Binding-site contacts:
Ligand atom C6 contacts residue TYR254 of chain 1.A at 3.4 Å (hydrophobic).
Ligand atom C2 contacts residue ASN266 of chain 1.A at 2.3 Å.
Ligand atom C3 contacts residue ASN266 of chain 1.A at 3.7 Å.
Ligand atom N2 contacts residue ALA213 of chain 1.A at 4.2 Å.
Ligand atom O2 contacts residue GLN214 of chain 1.A at 4.1 Å.
Ligand atom N2 contacts residue SER263 of chain 1.A at 3.0 Å (h-bond).
Ligand atom O5 contacts residue GLN214 of chain 1.A at 3.0 Å (h-bond).
Ligand atom C7 contacts residue ALA213 of chain 1.A at 4.1 Å (hydrophobic).
Ligand atom C8 contacts residue SER263 of chain 1.A at 3.6 Å.
Ligand atom C6 contacts residue GLN214 of chain 1.A at 4.1 Å.
Ligand atom N2 contacts residue PHE217 of chain 1.A at 3.4 Å.
Ligand atom C5 contacts residue ASN266 of chain 1.A at 3.6 Å.
Ligand atom O2 contacts residue GLN214 of chain 1.A at 3.3 Å (h-bond).
Ligand atom C5 contacts residue GLN214 of chain 1.A at 4.0 Å.
Ligand atom O7 contacts residue ASN266 of chain 1.A at 3.0 Å (h-bond).
Ligand atom O3 contacts residue ALA213 of chain 1.A at 3.9 Å.
Ligand atom C2 contacts residue GLN214 of chain 1.A at 4.1 Å.
Ligand atom O5 contacts residue MET252 of chain 1.A at 3.9 Å.
Ligand atom O6 contacts residue GLN214 of chain 1.A at 3.8 Å.
Ligand atom O4 contacts residue GLN214 of chain 1.A at 3.6 Å (h-bond).
Ligand atom C8 contacts residue LEU264 of chain 1.A at 3.2 Å (hydrophobic).
Ligand atom C3 contacts residue GLN214 of chain 1.A at 3.7 Å.
Ligand atom C8 contacts residue PHE217 of chain 1.A at 3.9 Å (hydrophobic).
Ligand atom C7 contacts residue ASN266 of chain 1.A at 3.0 Å.
Ligand atom C3 contacts residue SER263 of chain 1.A at 4.0 Å.
Ligand atom C2 contacts residue GLN214 of chain 1.A at 4.1 Å.
Ligand atom C6 contacts residue PHE217 of chain 1.A at 3.6 Å (hydrophobic).
Ligand atom C5 contacts residue TYR254 of chain 1.A at 4.0 Å (hydrophobic).
Ligand atom O5 contacts residue TYR254 of chain 1.A at 3.9 Å.
Ligand atom C7 contacts residue SER263 of chain 1.A at 3.8 Å.
Ligand atom N2 contacts residue ASN266 of chain 1.A at 2.7 Å (h-bond).
Ligand atom O3 contacts residue GLN214 of chain 1.A at 3.0 Å (h-bond).
Ligand atom C8 contacts residue ALA213 of chain 1.A at 3.7 Å (hydrophobic).
Ligand atom C3 contacts residue PHE217 of chain 1.A at 4.2 Å (hydrophobic).
Ligand atom O5 contacts residue ASN266 of chain 1.A at 2.4 Å (h-bond).
Ligand atom C2 contacts residue SER263 of chain 1.A at 3.9 Å.
Ligand atom C1 contacts residue ASN266 of chain 1.A at 1.4 Å.
Ligand atom C1 contacts residue GLN214 of chain 1.A at 3.7 Å.
Ligand atom C8 contacts residue ASN266 of chain 1.A at 4.1 Å.
Ligand atom O6 contacts residue PHE217 of chain 1.A at 3.6 Å.

Sequence of chain 1.A:
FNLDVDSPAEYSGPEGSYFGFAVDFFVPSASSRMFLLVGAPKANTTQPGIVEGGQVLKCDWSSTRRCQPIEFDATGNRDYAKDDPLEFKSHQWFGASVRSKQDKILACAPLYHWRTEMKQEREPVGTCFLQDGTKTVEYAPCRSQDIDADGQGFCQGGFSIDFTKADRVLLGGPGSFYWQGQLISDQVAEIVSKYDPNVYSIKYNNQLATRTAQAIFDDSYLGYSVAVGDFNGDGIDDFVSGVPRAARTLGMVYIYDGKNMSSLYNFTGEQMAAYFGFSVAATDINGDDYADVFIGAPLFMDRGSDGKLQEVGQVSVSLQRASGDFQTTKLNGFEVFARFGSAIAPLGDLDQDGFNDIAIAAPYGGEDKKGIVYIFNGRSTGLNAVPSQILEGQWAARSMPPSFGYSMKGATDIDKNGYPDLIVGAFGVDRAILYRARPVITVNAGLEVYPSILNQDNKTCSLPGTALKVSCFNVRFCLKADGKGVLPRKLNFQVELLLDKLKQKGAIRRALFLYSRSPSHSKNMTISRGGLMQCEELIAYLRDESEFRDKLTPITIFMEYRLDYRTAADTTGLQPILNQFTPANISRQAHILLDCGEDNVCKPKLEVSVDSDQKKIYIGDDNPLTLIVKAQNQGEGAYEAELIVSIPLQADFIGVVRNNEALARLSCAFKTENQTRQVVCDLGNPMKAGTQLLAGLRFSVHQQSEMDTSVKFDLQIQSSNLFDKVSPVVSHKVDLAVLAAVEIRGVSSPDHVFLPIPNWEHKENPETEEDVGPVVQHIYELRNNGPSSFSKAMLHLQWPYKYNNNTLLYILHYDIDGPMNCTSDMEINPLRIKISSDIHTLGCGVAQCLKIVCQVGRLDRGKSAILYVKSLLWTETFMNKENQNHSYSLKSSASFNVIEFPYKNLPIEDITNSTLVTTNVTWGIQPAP

The protein below binds the small molecule below.
Small molecule (SMILES): CC(=O)N[C@H]1[C@H](O[C@H]2[C@H](O)[C@@H](NC(C)=O)CO[C@@H]2CO)O[C@H](CO)[C@@H](O[C@@H]2O[C@H](CO[C@H]3O[C@H](CO)[C@@H](O)[C@H](O[C@H]4O[C@H](CO)[C@@H](O)[C@H](O)[C@@H]4O)[C@@H]3O)[C@@H](O)[C@H](O[C@H]3O[C@H](CO)[C@@H](O)[C@H](O)[C@@H]3O[C@H]3O[C@H](CO)[C@@H](O)[C@H](O)[C@@H]3O)[C@@H]2O)[C@@H]1O